The protein below binds the small molecule below.
Small molecule (SMILES): CC(=O)N[C@@H]1[C@@H](O)[C@H](O)[C@@H](CO)O[C@H]1O

Binding-site contacts:
Ligand atom C5 contacts residue TYR88 of chain 2.A at 4.4 Å (hydrophobic).
Ligand atom N2 contacts residue ASN57 of chain 2.A at 3.0 Å (h-bond).
Ligand atom C7 contacts residue ASN57 of chain 2.A at 3.4 Å.
Ligand atom C2 contacts residue ASN57 of chain 2.A at 2.5 Å.
Ligand atom C1 contacts residue ASN57 of chain 2.A at 1.4 Å.
Ligand atom C5 contacts residue ASN57 of chain 2.A at 3.6 Å.
Ligand atom C3 contacts residue ASN57 of chain 2.A at 3.8 Å.
Ligand atom C4 contacts residue ASN57 of chain 2.A at 4.2 Å.
Ligand atom O5 contacts residue TYR88 of chain 2.A at 3.5 Å (h-bond).
Ligand atom O7 contacts residue ASN57 of chain 2.A at 3.4 Å (h-bond).
Ligand atom O6 contacts residue TYR88 of chain 2.A at 3.0 Å (h-bond).
Ligand atom O5 contacts residue ASN57 of chain 2.A at 2.3 Å (h-bond).
Ligand atom C8 contacts residue GLU56 of chain 2.A at 3.7 Å.
Ligand atom C6 contacts residue TYR88 of chain 2.A at 4.1 Å (hydrophobic).

Sequence of chain 2.A:
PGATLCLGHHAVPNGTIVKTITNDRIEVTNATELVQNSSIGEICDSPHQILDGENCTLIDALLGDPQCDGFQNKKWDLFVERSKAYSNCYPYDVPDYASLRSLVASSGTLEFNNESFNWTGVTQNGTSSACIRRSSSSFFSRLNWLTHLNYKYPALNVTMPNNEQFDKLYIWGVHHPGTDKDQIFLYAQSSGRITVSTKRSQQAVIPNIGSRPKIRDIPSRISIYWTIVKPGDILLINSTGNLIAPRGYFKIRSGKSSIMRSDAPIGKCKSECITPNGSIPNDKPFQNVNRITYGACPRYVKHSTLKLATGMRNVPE